Binding-site contacts:
Ligand atom CE1 contacts residue THR50 of chain 1.A at 4.0 Å.
Ligand atom CE2 contacts residue ARG48 of chain 1.A at 4.1 Å.
Ligand atom CZ contacts residue ARG48 of chain 1.A at 3.9 Å.
Ligand atom CA contacts residue MET355 of chain 1.A at 4.4 Å (hydrophobic).
Ligand atom OXT contacts residue ALA75 of chain 1.A at 2.9 Å (h-bond).
Ligand atom C contacts residue ALA75 of chain 1.A at 4.0 Å (hydrophobic).
Ligand atom O contacts residue GLN74 of chain 1.A at 3.0 Å (h-bond).
Ligand atom C contacts residue GLN74 of chain 1.A at 3.6 Å.
Ligand atom OXT contacts residue SER73 of chain 1.A at 3.7 Å.
Ligand atom CE1 contacts residue PHE43 of chain 1.A at 3.8 Å (hydrophobic).
Ligand atom CA contacts residue PRO1 of chain 1.G at 2.5 Å (hydrophobic).
Ligand atom N contacts residue MET355 of chain 1.A at 4.3 Å.
Ligand atom CA contacts residue TYR52 of chain 1.A at 3.8 Å (hydrophobic).
Ligand atom CD2 contacts residue GLN74 of chain 1.A at 4.4 Å.
Ligand atom CB contacts residue PRO1 of chain 1.G at 3.2 Å (hydrophobic).
Ligand atom C contacts residue SER73 of chain 1.A at 3.7 Å.
Ligand atom OXT contacts residue PRO1 of chain 1.G at 4.0 Å.
Ligand atom N contacts residue TYR52 of chain 1.A at 4.2 Å.
Ligand atom CG contacts residue PRO1 of chain 1.G at 4.5 Å (hydrophobic).
Ligand atom CD1 contacts residue PHE43 of chain 1.A at 4.2 Å (hydrophobic).
Ligand atom CD1 contacts residue THR50 of chain 1.A at 4.3 Å.
Ligand atom CD1 contacts residue TYR52 of chain 1.A at 3.5 Å (hydrophobic).
Ligand atom N contacts residue PRO1 of chain 1.G at 1.4 Å.
Ligand atom OXT contacts residue LEU189 of chain 1.A at 3.7 Å.
Ligand atom CE2 contacts residue LEU18 of chain 1.A at 4.5 Å (hydrophobic).
Ligand atom CD1 contacts residue LEU21 of chain 1.A at 4.1 Å (hydrophobic).
Ligand atom CD2 contacts residue LEU21 of chain 1.A at 3.5 Å (hydrophobic).
Ligand atom N contacts residue PHQ1 of chain 1.I at 3.5 Å.
Ligand atom CB contacts residue LEU21 of chain 1.A at 3.4 Å (hydrophobic).
Ligand atom CE2 contacts residue LEU21 of chain 1.A at 4.3 Å (hydrophobic).
Ligand atom O contacts residue ALA75 of chain 1.A at 4.3 Å.
Ligand atom O contacts residue SER73 of chain 1.A at 3.6 Å.
Ligand atom C contacts residue PRO1 of chain 1.G at 3.7 Å (hydrophobic).
Ligand atom CG contacts residue LEU21 of chain 1.A at 3.4 Å (hydrophobic).
Ligand atom CB contacts residue TYR52 of chain 1.A at 3.7 Å (hydrophobic).
Ligand atom CZ contacts residue ALA45 of chain 1.A at 4.1 Å (hydrophobic).
Ligand atom CE2 contacts residue ALA45 of chain 1.A at 4.5 Å (hydrophobic).
Ligand atom CG contacts residue TYR52 of chain 1.A at 4.0 Å (hydrophobic).
Ligand atom OXT contacts residue GLN74 of chain 1.A at 3.4 Å (h-bond).

This protein binds this small molecule.
Small molecule (SMILES): N[C@@H](Cc1ccccc1)C(=O)O

Sequence of chain 1.A:
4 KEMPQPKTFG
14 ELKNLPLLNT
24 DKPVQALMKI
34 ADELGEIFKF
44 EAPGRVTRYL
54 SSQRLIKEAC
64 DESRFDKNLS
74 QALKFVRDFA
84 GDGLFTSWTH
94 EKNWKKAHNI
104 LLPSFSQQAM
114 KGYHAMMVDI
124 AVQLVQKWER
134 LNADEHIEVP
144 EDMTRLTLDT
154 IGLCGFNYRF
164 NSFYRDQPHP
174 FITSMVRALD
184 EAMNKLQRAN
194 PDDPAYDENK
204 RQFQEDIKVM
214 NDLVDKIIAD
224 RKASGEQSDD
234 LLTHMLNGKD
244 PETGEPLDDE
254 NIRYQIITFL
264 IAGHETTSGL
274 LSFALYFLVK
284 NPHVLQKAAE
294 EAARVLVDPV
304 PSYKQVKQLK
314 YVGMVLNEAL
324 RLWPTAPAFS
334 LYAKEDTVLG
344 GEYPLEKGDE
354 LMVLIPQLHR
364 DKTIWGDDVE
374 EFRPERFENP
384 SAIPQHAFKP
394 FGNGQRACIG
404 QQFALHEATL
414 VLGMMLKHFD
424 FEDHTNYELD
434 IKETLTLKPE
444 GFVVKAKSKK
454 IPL